A protein and the small-molecule ligand that binds it are described below.
Small molecule (SMILES): CC[C@H](C)[C@H](NC(=O)[C@H](CC(N)=O)NC(=O)[C@@H](NC(=O)[C@H](Cc1ccccc1)NC(=O)[C@H](Cc1ccccc1)NC(=O)[C@H](CCSC)NC=O)[C@@H](C)CC)C(=O)N[C@@H](CC(C)C)C(=O)O

Binding-site contacts:
Ligand atom CD1 contacts residue TRP97 of chain 1.A at 3.4 Å (hydrophobic).
Ligand atom CD1 contacts residue TRP133 of chain 1.A at 3.5 Å (hydrophobic).
Ligand atom CG2 contacts residue THR143 of chain 1.A at 3.3 Å.
Ligand atom SD contacts residue TYR7 of chain 1.A at 3.7 Å.
Ligand atom CA contacts residue ASN77 of chain 1.A at 3.6 Å.
Ligand atom C contacts residue ASN77 of chain 1.A at 3.6 Å.
Ligand atom N contacts residue TYR114 of chain 1.A at 3.0 Å (h-bond).
Ligand atom N contacts residue TYR159 of chain 1.A at 3.3 Å (h-bond).
Ligand atom OD1 contacts residue ASN77 of chain 1.A at 3.4 Å (h-bond).
Ligand atom CB contacts residue ASN77 of chain 1.A at 3.3 Å.
Ligand atom CA contacts residue TYR114 of chain 1.A at 3.7 Å (hydrophobic).
Ligand atom O contacts residue THR143 of chain 1.A at 2.8 Å (h-bond).
Ligand atom CA contacts residue ASN77 of chain 1.A at 3.6 Å.
Ligand atom C contacts residue ARG146 of chain 1.A at 3.5 Å.
Ligand atom O1 contacts residue VAL99 of chain 1.A at 3.4 Å.
Ligand atom CN contacts residue VAL99 of chain 1.A at 3.6 Å (hydrophobic).
Ligand atom SD contacts residue SER24 of chain 1.A at 3.7 Å.
Ligand atom CG2 contacts residue LEU147 of chain 1.A at 3.4 Å (hydrophobic).
Ligand atom CB contacts residue THR80 of chain 1.A at 3.5 Å.
Ligand atom CD2 contacts residue ILE142 of chain 1.A at 3.6 Å (hydrophobic).
Ligand atom O contacts residue ARG146 of chain 1.A at 2.4 Å (salt-bridge).
Ligand atom CG1 contacts residue ASN77 of chain 1.A at 3.2 Å.
Ligand atom CD2 contacts residue THR143 of chain 1.A at 3.4 Å.
Ligand atom O1 contacts residue HIS9 of chain 1.A at 2.9 Å (h-bond).
Ligand atom CN contacts residue TYR159 of chain 1.A at 3.1 Å (hydrophobic).
Ligand atom O contacts residue TRP97 of chain 1.A at 3.1 Å (h-bond).
Ligand atom CD2 contacts residue SER73 of chain 1.A at 3.5 Å.
Ligand atom CE2 contacts residue SER73 of chain 1.A at 3.4 Å.
Ligand atom N contacts residue ASN77 of chain 1.A at 2.8 Å (h-bond).
Ligand atom O contacts residue ASN77 of chain 1.A at 3.7 Å.
Ligand atom O contacts residue ARG146 of chain 1.A at 3.3 Å (salt-bridge).
Ligand atom CN contacts residue TYR7 of chain 1.A at 3.4 Å (hydrophobic).
Ligand atom CB contacts residue TYR114 of chain 1.A at 3.7 Å (hydrophobic).
Ligand atom C contacts residue THR143 of chain 1.A at 3.6 Å.
Ligand atom C contacts residue ARG146 of chain 1.A at 3.3 Å.
Ligand atom CZ contacts residue ASN77 of chain 1.A at 2.9 Å.
Ligand atom CG contacts residue TYR7 of chain 1.A at 3.6 Å (hydrophobic).
Ligand atom CG2 contacts residue TYR123 of chain 1.A at 3.4 Å (hydrophobic).
Ligand atom CG contacts residue THR143 of chain 1.A at 3.7 Å.
Ligand atom CE2 contacts residue ASN77 of chain 1.A at 3.5 Å.

Sequence of chain 1.A:
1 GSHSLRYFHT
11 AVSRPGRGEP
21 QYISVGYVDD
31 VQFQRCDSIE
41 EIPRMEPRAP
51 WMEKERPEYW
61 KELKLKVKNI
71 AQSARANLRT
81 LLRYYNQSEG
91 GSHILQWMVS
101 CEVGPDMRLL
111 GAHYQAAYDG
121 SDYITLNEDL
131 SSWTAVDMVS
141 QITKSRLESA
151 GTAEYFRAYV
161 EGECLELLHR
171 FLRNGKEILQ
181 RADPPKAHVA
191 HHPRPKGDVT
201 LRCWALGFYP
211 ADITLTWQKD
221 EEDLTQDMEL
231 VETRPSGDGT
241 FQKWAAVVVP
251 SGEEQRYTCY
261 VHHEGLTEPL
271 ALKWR